Sequence of chain 1.A:
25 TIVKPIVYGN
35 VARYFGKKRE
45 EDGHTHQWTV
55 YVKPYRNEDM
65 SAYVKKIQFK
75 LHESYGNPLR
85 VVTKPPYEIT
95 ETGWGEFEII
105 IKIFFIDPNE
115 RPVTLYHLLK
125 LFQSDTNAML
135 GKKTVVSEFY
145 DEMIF

The small molecule below binds the protein below.
Small molecule (SMILES): O=C(Nc1ccc(C(=O)N2CC(c3nccs3)C2)s1)[C@@H]1CCCN1

Binding-site contacts:
Ligand atom N24 contacts residue GLU100 of chain 1.A at 2.8 Å (salt-bridge).
Ligand atom C16 contacts residue TRP98 of chain 1.A at 3.7 Å (hydrophobic).
Ligand atom N07 contacts residue TYR79 of chain 1.A at 3.3 Å (h-bond).
Ligand atom C04 contacts residue PHE101 of chain 1.A at 4.0 Å (hydrophobic).
Ligand atom C14 contacts residue HIS48 of chain 1.A at 3.8 Å.
Ligand atom C02 contacts residue HIS76 of chain 1.A at 3.8 Å.
Ligand atom C15 contacts residue SER78 of chain 1.A at 3.2 Å.
Ligand atom C14 contacts residue TRP98 of chain 1.A at 3.7 Å (hydrophobic).
Ligand atom C14 contacts residue TYR79 of chain 1.A at 3.8 Å (hydrophobic).
Ligand atom C02 contacts residue TYR79 of chain 1.A at 4.0 Å (hydrophobic).
Ligand atom C02 contacts residue SER78 of chain 1.A at 3.9 Å.
Ligand atom C16 contacts residue HIS48 of chain 1.A at 3.7 Å.
Ligand atom C11 contacts residue GLU100 of chain 1.A at 3.6 Å.
Ligand atom C06 contacts residue GLY99 of chain 1.A at 4.0 Å.
Ligand atom C06 contacts residue TYR79 of chain 1.A at 3.6 Å (hydrophobic).
Ligand atom C10 contacts residue GLU100 of chain 1.A at 3.4 Å.
Ligand atom C23 contacts residue GLU100 of chain 1.A at 3.4 Å.
Ligand atom C13 contacts residue GLY97 of chain 1.A at 3.6 Å.
Ligand atom C01 contacts residue PHE101 of chain 1.A at 4.0 Å (hydrophobic).
Ligand atom O08 contacts residue TRP98 of chain 1.A at 2.6 Å (h-bond).
Ligand atom C13 contacts residue HIS48 of chain 1.A at 3.2 Å.
Ligand atom S05 contacts residue GLY99 of chain 1.A at 3.6 Å.
Ligand atom C02 contacts residue PHE101 of chain 1.A at 3.7 Å (hydrophobic).
Ligand atom N09 contacts residue GLU100 of chain 1.A at 3.6 Å.
Ligand atom N20 contacts residue HIS48 of chain 1.A at 2.9 Å (h-bond).
Ligand atom O08 contacts residue GLY99 of chain 1.A at 3.0 Å (h-bond).
Ligand atom C06 contacts residue TRP98 of chain 1.A at 3.8 Å (hydrophobic).
Ligand atom C13 contacts residue TYR79 of chain 1.A at 3.3 Å (hydrophobic).
Ligand atom S17 contacts residue SER78 of chain 1.A at 3.9 Å.
Ligand atom O12 contacts residue GLU100 of chain 1.A at 3.7 Å.
Ligand atom C13 contacts residue THR96 of chain 1.A at 3.9 Å.
Ligand atom O08 contacts residue GLY97 of chain 1.A at 3.4 Å.
Ligand atom C03 contacts residue PHE101 of chain 1.A at 3.7 Å (hydrophobic).
Ligand atom N07 contacts residue TRP98 of chain 1.A at 3.7 Å.
Ligand atom N20 contacts residue TRP98 of chain 1.A at 3.5 Å.
Ligand atom O08 contacts residue TYR79 of chain 1.A at 3.9 Å.
Ligand atom C03 contacts residue HIS76 of chain 1.A at 3.5 Å.
Ligand atom C15 contacts residue TYR79 of chain 1.A at 3.3 Å (hydrophobic).
Ligand atom O12 contacts residue GLY99 of chain 1.A at 3.4 Å.
Ligand atom C13 contacts residue TRP98 of chain 1.A at 3.5 Å (hydrophobic).